Binding-site contacts:
Ligand atom C8 contacts residue PRO36 of chain 1.B at 4.2 Å (hydrophobic).
Ligand atom O7 contacts residue ASN37 of chain 1.B at 4.1 Å.
Ligand atom C4 contacts residue ASN37 of chain 1.B at 3.6 Å.
Ligand atom C5 contacts residue ASN37 of chain 1.B at 2.9 Å.
Ligand atom O5 contacts residue TYR24 of chain 1.B at 3.3 Å (h-bond).
Ligand atom C1 contacts residue ASN37 of chain 1.B at 1.4 Å.
Ligand atom N2 contacts residue ASN37 of chain 1.B at 3.2 Å (h-bond).
Ligand atom O6 contacts residue TYR24 of chain 1.B at 4.0 Å.
Ligand atom C5 contacts residue TYR24 of chain 1.B at 3.5 Å (hydrophobic).
Ligand atom C7 contacts residue ASN37 of chain 1.B at 4.0 Å.
Ligand atom C2 contacts residue ASN37 of chain 1.B at 2.3 Å.
Ligand atom O3 contacts residue ASN37 of chain 1.B at 4.5 Å.
Ligand atom C1 contacts residue TYR24 of chain 1.B at 3.6 Å (hydrophobic).
Ligand atom O6 contacts residue PRO9 of chain 1.B at 4.0 Å.
Ligand atom C3 contacts residue ASN37 of chain 1.B at 3.5 Å.
Ligand atom C8 contacts residue TYR7 of chain 1.B at 3.7 Å (hydrophobic).
Ligand atom C6 contacts residue TYR24 of chain 1.B at 3.8 Å (hydrophobic).
Ligand atom N2 contacts residue PRO36 of chain 1.B at 4.4 Å.
Ligand atom C6 contacts residue ASN37 of chain 1.B at 3.8 Å.
Ligand atom O5 contacts residue ASN37 of chain 1.B at 1.5 Å (h-bond).
Ligand atom C7 contacts residue PRO36 of chain 1.B at 4.4 Å (hydrophobic).
Ligand atom C6 contacts residue PRO9 of chain 1.B at 3.9 Å (hydrophobic).

Sequence of chain 1.B:
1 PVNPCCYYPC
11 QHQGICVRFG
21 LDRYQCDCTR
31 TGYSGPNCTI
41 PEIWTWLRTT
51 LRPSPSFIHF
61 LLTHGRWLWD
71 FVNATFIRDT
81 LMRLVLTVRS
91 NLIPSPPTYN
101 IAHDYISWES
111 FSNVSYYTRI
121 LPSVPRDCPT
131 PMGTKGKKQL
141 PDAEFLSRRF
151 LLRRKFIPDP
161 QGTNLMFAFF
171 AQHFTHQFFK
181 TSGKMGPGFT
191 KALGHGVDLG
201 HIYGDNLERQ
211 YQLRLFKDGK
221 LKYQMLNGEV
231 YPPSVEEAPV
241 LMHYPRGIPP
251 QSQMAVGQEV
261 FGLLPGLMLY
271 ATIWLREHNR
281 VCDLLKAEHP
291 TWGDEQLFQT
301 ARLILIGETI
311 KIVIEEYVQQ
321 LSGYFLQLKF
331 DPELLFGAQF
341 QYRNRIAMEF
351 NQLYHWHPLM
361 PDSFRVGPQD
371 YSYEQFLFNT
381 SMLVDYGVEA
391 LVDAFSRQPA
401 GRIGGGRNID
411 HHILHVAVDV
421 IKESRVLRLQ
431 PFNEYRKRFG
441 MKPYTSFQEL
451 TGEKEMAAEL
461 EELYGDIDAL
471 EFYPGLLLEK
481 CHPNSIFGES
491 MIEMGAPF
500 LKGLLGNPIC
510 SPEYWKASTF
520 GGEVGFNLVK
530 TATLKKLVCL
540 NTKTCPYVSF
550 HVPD

A protein and the small-molecule ligand that binds it are described below.
Small molecule (SMILES): CC(=O)N[C@H]1[C@@H](O[C@H]2[C@H](O)[C@@H](NC(C)=O)CO[C@@H]2CO)O[C@H](CO)[C@@H](O)[C@@H]1O